Sequence of chain 1.A:
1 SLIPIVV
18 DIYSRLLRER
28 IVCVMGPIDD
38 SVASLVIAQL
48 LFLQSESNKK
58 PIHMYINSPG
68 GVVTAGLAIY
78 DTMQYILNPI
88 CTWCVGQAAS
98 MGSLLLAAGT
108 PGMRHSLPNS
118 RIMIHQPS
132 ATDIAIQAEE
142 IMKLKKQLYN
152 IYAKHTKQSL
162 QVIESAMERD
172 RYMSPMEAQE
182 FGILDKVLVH

Sequence of chain 1.G:
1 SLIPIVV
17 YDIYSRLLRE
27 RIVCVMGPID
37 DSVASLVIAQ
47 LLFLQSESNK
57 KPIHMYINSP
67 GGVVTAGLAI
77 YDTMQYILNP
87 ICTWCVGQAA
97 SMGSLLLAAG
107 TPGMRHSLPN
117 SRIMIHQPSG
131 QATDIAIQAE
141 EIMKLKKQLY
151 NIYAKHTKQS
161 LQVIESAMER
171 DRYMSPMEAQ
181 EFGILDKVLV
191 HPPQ

A protein and the small-molecule ligand that binds it are described below.
Small molecule (SMILES): Cc1ccccc1Cn1c(=O)c2c(n3ccnc13)CCN(Cc1ccccc1)C2

Binding-site contacts:
Ligand atom C15 contacts residue TRP90 of chain 1.A at 3.5 Å (hydrophobic).
Ligand atom C14 contacts residue TYR62 of chain 1.A at 3.3 Å (hydrophobic).
Ligand atom C14 contacts residue TRP90 of chain 1.A at 3.8 Å (hydrophobic).
Ligand atom C10 contacts residue TYR62 of chain 1.A at 3.8 Å (hydrophobic).
Ligand atom C03 contacts residue GLU26 of chain 1.A at 3.8 Å.
Ligand atom C07 contacts residue GLU26 of chain 1.A at 3.7 Å.
Ligand atom C17 contacts residue TYR62 of chain 1.A at 3.1 Å (hydrophobic).
Ligand atom C22 contacts residue THR79 of chain 1.G at 3.2 Å.
Ligand atom C01 contacts residue SER52 of chain 1.G at 3.1 Å.
Ligand atom C13 contacts residue TYR62 of chain 1.A at 3.1 Å (hydrophobic).
Ligand atom C18 contacts residue TRP90 of chain 1.A at 3.9 Å (hydrophobic).
Ligand atom C21 contacts residue TYR82 of chain 1.G at 3.9 Å (hydrophobic).
Ligand atom N16 contacts residue TYR62 of chain 1.A at 2.8 Å (h-bond).
Ligand atom C02 contacts residue GLU26 of chain 1.A at 3.4 Å.
Ligand atom C01 contacts residue GLU26 of chain 1.A at 3.4 Å.
Ligand atom C21 contacts residue THR79 of chain 1.G at 3.7 Å.
Ligand atom C17 contacts residue TYR82 of chain 1.G at 3.6 Å (hydrophobic).
Ligand atom C18 contacts residue TYR82 of chain 1.G at 3.8 Å (hydrophobic).
Ligand atom C04 contacts residue LEU23 of chain 1.A at 3.8 Å (hydrophobic).
Ligand atom C29 contacts residue HIS60 of chain 1.A at 3.4 Å.
Ligand atom C22 contacts residue LEU114 of chain 1.A at 3.6 Å (hydrophobic).
Ligand atom C15 contacts residue TYR62 of chain 1.A at 3.4 Å (hydrophobic).
Ligand atom C24 contacts residue TYR62 of chain 1.A at 3.5 Å (hydrophobic).
Ligand atom C19 contacts residue TYR62 of chain 1.A at 3.9 Å (hydrophobic).
Ligand atom C04 contacts residue PHE49 of chain 1.G at 3.9 Å (hydrophobic).
Ligand atom C02 contacts residue SER52 of chain 1.G at 3.8 Å.
Ligand atom C28 contacts residue HIS60 of chain 1.A at 3.7 Å.
Ligand atom C18 contacts residue TYR62 of chain 1.A at 3.8 Å (hydrophobic).
Ligand atom O11 contacts residue LEU48 of chain 1.G at 3.8 Å.
Ligand atom C03 contacts residue SER52 of chain 1.G at 3.8 Å.
Ligand atom C28 contacts residue GLU26 of chain 1.A at 3.6 Å.
Ligand atom C21 contacts residue LEU114 of chain 1.A at 3.7 Å (hydrophobic).
Ligand atom C05 contacts residue LEU48 of chain 1.G at 3.8 Å (hydrophobic).
Ligand atom C05 contacts residue LEU23 of chain 1.A at 3.3 Å (hydrophobic).
Ligand atom N27 contacts residue GLU26 of chain 1.A at 3.1 Å (salt-bridge).
Ligand atom N25 contacts residue TYR62 of chain 1.A at 3.8 Å.
Ligand atom C12 contacts residue TYR62 of chain 1.A at 3.0 Å (hydrophobic).
Ligand atom C08 contacts residue GLU26 of chain 1.A at 3.6 Å.
Ligand atom C22 contacts residue ILE44 of chain 1.G at 3.9 Å (hydrophobic).
Ligand atom C20 contacts residue TYR82 of chain 1.G at 3.5 Å (hydrophobic).